Binding-site contacts:
Ligand atom C3 contacts residue FAD1 of chain 1.I at 3.4 Å.
Ligand atom C6 contacts residue VAL546 of chain 1.A at 3.6 Å (hydrophobic).
Ligand atom O4 contacts residue VAL546 of chain 1.A at 2.8 Å (h-bond).
Ligand atom O6 contacts residue LEU545 of chain 1.A at 4.2 Å.
Ligand atom O4 contacts residue FAD1 of chain 1.I at 3.0 Å.
Ligand atom C3 contacts residue ASN593 of chain 1.A at 3.8 Å.
Ligand atom O3 contacts residue HIS548 of chain 1.A at 2.4 Å (h-bond).
Ligand atom O1 contacts residue HIS450 of chain 1.A at 3.4 Å.
Ligand atom O1 contacts residue PHE474 of chain 1.A at 4.1 Å.
Ligand atom C5 contacts residue FAD1 of chain 1.I at 3.7 Å.
Ligand atom C5 contacts residue VAL546 of chain 1.A at 4.0 Å (hydrophobic).
Ligand atom C1 contacts residue GLN448 of chain 1.A at 3.9 Å.
Ligand atom F2 contacts residue ASN593 of chain 1.A at 3.3 Å.
Ligand atom C4 contacts residue VAL546 of chain 1.A at 3.4 Å (hydrophobic).
Ligand atom C4 contacts residue FAD1 of chain 1.I at 3.7 Å.
Ligand atom O1 contacts residue ASP452 of chain 1.A at 2.7 Å (salt-bridge).
Ligand atom C2 contacts residue PHE474 of chain 1.A at 3.8 Å (hydrophobic).
Ligand atom F2 contacts residue GLN448 of chain 1.A at 3.0 Å.
Ligand atom O3 contacts residue FAD1 of chain 1.I at 3.2 Å.
Ligand atom O3 contacts residue ASN593 of chain 1.A at 2.9 Å (h-bond).
Ligand atom O5 contacts residue ARG472 of chain 1.A at 4.0 Å.
Ligand atom O4 contacts residue HIS548 of chain 1.A at 3.2 Å (h-bond).
Ligand atom O1 contacts residue GLN448 of chain 1.A at 3.3 Å (h-bond).
Ligand atom F2 contacts residue THR169 of chain 1.A at 3.4 Å.
Ligand atom O1 contacts residue ARG472 of chain 1.A at 3.2 Å.
Ligand atom C3 contacts residue HIS548 of chain 1.A at 3.6 Å.
Ligand atom C4 contacts residue HIS548 of chain 1.A at 3.7 Å.
Ligand atom C1 contacts residue PHE474 of chain 1.A at 4.2 Å (hydrophobic).
Ligand atom F2 contacts residue ALA171 of chain 1.A at 3.9 Å.
Ligand atom C1 contacts residue ASP452 of chain 1.A at 3.4 Å.
Ligand atom C1 contacts residue THR169 of chain 1.A at 3.7 Å.
Ligand atom C2 contacts residue ASN593 of chain 1.A at 3.6 Å.
Ligand atom C1 contacts residue ARG472 of chain 1.A at 4.1 Å.
Ligand atom O1 contacts residue THR169 of chain 1.A at 4.2 Å.
Ligand atom C2 contacts residue GLN448 of chain 1.A at 3.5 Å.
Ligand atom F2 contacts residue FAD1 of chain 1.I at 2.6 Å.
Ligand atom C2 contacts residue FAD1 of chain 1.I at 3.6 Å.
Ligand atom C6 contacts residue LEU545 of chain 1.A at 4.0 Å (hydrophobic).
Ligand atom C2 contacts residue THR169 of chain 1.A at 4.2 Å.
Ligand atom O5 contacts residue ASP452 of chain 1.A at 3.8 Å.

The small molecule below binds the protein below.
Small molecule (SMILES): OC[C@H]1O[C@@H](O)[C@H](F)[C@@H](O)[C@@H]1O

Sequence of chain 1.A:
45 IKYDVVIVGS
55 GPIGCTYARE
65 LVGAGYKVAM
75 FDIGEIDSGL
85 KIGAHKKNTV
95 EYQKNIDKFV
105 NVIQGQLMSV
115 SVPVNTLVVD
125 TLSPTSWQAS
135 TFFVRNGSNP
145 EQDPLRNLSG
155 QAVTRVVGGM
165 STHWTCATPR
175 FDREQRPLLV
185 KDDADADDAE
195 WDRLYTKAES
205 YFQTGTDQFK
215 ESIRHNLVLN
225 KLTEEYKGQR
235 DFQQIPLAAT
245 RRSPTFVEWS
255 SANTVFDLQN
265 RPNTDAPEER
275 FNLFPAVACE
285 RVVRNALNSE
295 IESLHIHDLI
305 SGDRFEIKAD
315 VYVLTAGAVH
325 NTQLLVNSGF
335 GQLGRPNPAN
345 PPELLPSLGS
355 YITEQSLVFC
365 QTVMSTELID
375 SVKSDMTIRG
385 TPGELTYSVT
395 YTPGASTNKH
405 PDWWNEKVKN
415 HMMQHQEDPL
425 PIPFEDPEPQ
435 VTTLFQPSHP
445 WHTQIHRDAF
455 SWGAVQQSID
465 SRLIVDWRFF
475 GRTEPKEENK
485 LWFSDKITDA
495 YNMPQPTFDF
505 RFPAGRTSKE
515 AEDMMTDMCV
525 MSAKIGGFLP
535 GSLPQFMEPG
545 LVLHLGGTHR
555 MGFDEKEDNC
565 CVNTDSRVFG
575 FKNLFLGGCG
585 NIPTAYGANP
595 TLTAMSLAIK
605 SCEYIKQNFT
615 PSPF